A small-molecule ligand and the protein it binds are described below.
Small molecule (SMILES): Nc1ccc2ccc(CCNCCc3cccc(F)c3)cc2n1

Sequence of chain 2.A:
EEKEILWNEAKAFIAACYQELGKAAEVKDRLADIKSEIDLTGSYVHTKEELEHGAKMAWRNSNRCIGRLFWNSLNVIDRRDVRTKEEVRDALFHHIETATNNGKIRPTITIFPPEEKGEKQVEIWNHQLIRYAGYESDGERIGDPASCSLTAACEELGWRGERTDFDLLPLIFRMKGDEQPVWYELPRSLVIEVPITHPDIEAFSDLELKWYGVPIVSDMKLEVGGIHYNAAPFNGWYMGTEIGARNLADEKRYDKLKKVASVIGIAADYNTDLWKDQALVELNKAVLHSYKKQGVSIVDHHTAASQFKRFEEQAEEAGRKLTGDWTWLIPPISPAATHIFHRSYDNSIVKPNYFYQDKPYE

Binding-site contacts:
Ligand atom C26 contacts residue HIS128 of chain 2.A at 3.5 Å.
Ligand atom C03 contacts residue GLY237 of chain 2.A at 4.0 Å.
Ligand atom N02 contacts residue GLU243 of chain 2.A at 2.7 Å (salt-bridge).
Ligand atom C02 contacts residue TRP238 of chain 2.A at 3.8 Å (hydrophobic).
Ligand atom C04 contacts residue HEM1 of chain 2.B at 3.3 Å.
Ligand atom C06 contacts residue HEM1 of chain 2.B at 3.3 Å.
Ligand atom C08 contacts residue VAL218 of chain 2.A at 3.9 Å (hydrophobic).
Ligand atom C06 contacts residue VAL218 of chain 2.A at 3.8 Å (hydrophobic).
Ligand atom C12 contacts residue HEM1 of chain 2.B at 3.5 Å.
Ligand atom N01 contacts residue HEM1 of chain 2.B at 3.9 Å.
Ligand atom N02 contacts residue HEM1 of chain 2.B at 3.7 Å.
Ligand atom F23 contacts residue ARG254 of chain 2.A at 3.4 Å.
Ligand atom C07 contacts residue VAL218 of chain 2.A at 3.5 Å (hydrophobic).
Ligand atom C23 contacts residue ARG132 of chain 2.A at 3.8 Å.
Ligand atom C09 contacts residue GLU243 of chain 2.A at 3.5 Å.
Ligand atom C06 contacts residue PHE235 of chain 2.A at 3.5 Å (hydrophobic).
Ligand atom N01 contacts residue GLU243 of chain 2.A at 2.7 Å (salt-bridge).
Ligand atom F23 contacts residue ARG132 of chain 2.A at 3.5 Å.
Ligand atom N02 contacts residue TYR239 of chain 2.A at 3.7 Å.
Ligand atom C24 contacts residue ARG132 of chain 2.A at 3.8 Å.
Ligand atom N02 contacts residue TRP238 of chain 2.A at 2.7 Å (h-bond).
Ligand atom C07 contacts residue HEM1 of chain 2.B at 3.5 Å.
Ligand atom C15 contacts residue TRP329 of chain 2.A at 4.1 Å (hydrophobic).
Ligand atom C03 contacts residue HEM1 of chain 2.B at 3.1 Å.
Ligand atom C11 contacts residue HEM1 of chain 2.B at 3.5 Å.
Ligand atom C02 contacts residue GLU243 of chain 2.A at 3.5 Å.
Ligand atom C05 contacts residue HEM1 of chain 2.B at 3.6 Å.
Ligand atom N13 contacts residue HEM1 of chain 2.B at 3.1 Å (h-bond).
Ligand atom C10 contacts residue HEM1 of chain 2.B at 3.9 Å.
Ligand atom C09 contacts residue HEM1 of chain 2.B at 3.4 Å.
Ligand atom C03 contacts residue TRP238 of chain 2.A at 4.0 Å (hydrophobic).
Ligand atom C14 contacts residue HEM1 of chain 2.B at 3.3 Å.
Ligand atom C25 contacts residue HIS128 of chain 2.A at 3.6 Å.
Ligand atom C24 contacts residue HIS128 of chain 2.A at 4.1 Å.
Ligand atom N02 contacts residue MET240 of chain 2.A at 4.1 Å.
Ligand atom C08 contacts residue HEM1 of chain 2.B at 3.8 Å.
Ligand atom C02 contacts residue HEM1 of chain 2.B at 3.6 Å.
Ligand atom C15 contacts residue HEM1 of chain 2.B at 3.9 Å.
Ligand atom C10 contacts residue GLU243 of chain 2.A at 3.5 Å.
Ligand atom N02 contacts residue PRO216 of chain 2.A at 4.0 Å.